Binding-site contacts:
Ligand atom N3 contacts residue ALA117 of chain 1.B at 3.3 Å (h-bond).
Ligand atom O12 contacts residue GLU78 of chain 1.A at 3.1 Å (salt-bridge).
Ligand atom N6 contacts residue LEU41 of chain 1.A at 3.8 Å.
Ligand atom O2 contacts residue TRP74 of chain 1.A at 3.8 Å.
Ligand atom N4 contacts residue LYS115 of chain 1.B at 3.0 Å (salt-bridge).
Ligand atom O1 contacts residue LYS72 of chain 1.A at 4.0 Å.
Ligand atom O8 contacts residue SER13 of chain 1.A at 2.7 Å (h-bond).
Ligand atom C20 contacts residue LEU47 of chain 1.A at 4.0 Å (hydrophobic).
Ligand atom C2 contacts residue GLU78 of chain 1.A at 4.0 Å.
Ligand atom O11 contacts residue GLU78 of chain 1.A at 3.5 Å (salt-bridge).
Ligand atom O8 contacts residue ALA12 of chain 1.A at 4.0 Å.
Ligand atom N4 contacts residue TRP97 of chain 1.B at 4.0 Å.
Ligand atom C3 contacts residue HIS11 of chain 1.A at 3.6 Å.
Ligand atom O8 contacts residue LYS72 of chain 1.A at 2.7 Å (salt-bridge).
Ligand atom N3 contacts residue LYS115 of chain 1.B at 3.8 Å.
Ligand atom O10 contacts residue TRP74 of chain 1.A at 3.6 Å.
Ligand atom N4 contacts residue ALA113 of chain 1.B at 3.2 Å (h-bond).
Ligand atom C15 contacts residue ASP37 of chain 1.A at 3.8 Å.
Ligand atom O contacts residue TRP74 of chain 1.A at 3.8 Å.
Ligand atom O10 contacts residue GLU78 of chain 1.A at 3.5 Å (salt-bridge).
Ligand atom C22 contacts residue TRP74 of chain 1.A at 3.6 Å (hydrophobic).
Ligand atom N6 contacts residue ASP37 of chain 1.A at 3.5 Å (salt-bridge).
Ligand atom C4 contacts residue HIS11 of chain 1.A at 3.7 Å.
Ligand atom C contacts residue GLU78 of chain 1.A at 3.8 Å.
Ligand atom N3 contacts residue VAL116 of chain 1.B at 3.8 Å.
Ligand atom C14 contacts residue TRP97 of chain 1.B at 3.8 Å (hydrophobic).
Ligand atom C1 contacts residue ASP37 of chain 1.A at 3.7 Å.
Ligand atom O12 contacts residue ASP37 of chain 1.A at 4.0 Å.
Ligand atom P contacts residue LYS72 of chain 1.A at 3.3 Å.
Ligand atom C13 contacts residue ALA117 of chain 1.B at 3.8 Å (hydrophobic).
Ligand atom C1 contacts residue GLU78 of chain 1.A at 3.9 Å.
Ligand atom C11 contacts residue TRP97 of chain 1.B at 3.9 Å (hydrophobic).
Ligand atom O7 contacts residue LYS72 of chain 1.A at 3.1 Å (salt-bridge).
Ligand atom C2 contacts residue HIS11 of chain 1.A at 3.7 Å.
Ligand atom O9 contacts residue LYS72 of chain 1.A at 3.2 Å (salt-bridge).
Ligand atom C23 contacts residue TRP74 of chain 1.A at 3.6 Å (hydrophobic).
Ligand atom O7 contacts residue SER13 of chain 1.A at 3.8 Å.
Ligand atom O11 contacts residue HIS11 of chain 1.A at 3.4 Å (h-bond).
Ligand atom C14 contacts residue LYS115 of chain 1.B at 3.8 Å.
Ligand atom P contacts residue SER13 of chain 1.A at 3.9 Å.

A protein and the small-molecule ligand that binds it are described below.
Small molecule (SMILES): Nc1cccc2cc[n+]([C@@H]3O[C@H](COP(=O)(O)OP(=O)(O)OC[C@H]4O[C@@H](n5cnc6c(N)ncnc65)[C@H](O)[C@@H]4O)[C@@H](O)[C@H]3O)cc12

Sequence of chain 1.B:
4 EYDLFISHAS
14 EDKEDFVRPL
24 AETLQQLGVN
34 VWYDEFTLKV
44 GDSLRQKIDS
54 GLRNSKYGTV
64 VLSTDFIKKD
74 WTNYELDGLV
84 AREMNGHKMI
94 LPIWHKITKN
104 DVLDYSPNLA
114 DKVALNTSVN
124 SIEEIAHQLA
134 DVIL

Sequence of chain 1.A:
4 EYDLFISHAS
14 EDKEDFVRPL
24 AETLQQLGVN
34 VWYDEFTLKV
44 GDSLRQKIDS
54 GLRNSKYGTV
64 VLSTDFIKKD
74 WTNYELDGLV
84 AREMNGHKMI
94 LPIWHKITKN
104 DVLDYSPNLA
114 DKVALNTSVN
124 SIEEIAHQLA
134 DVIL